Binding-site contacts:
Ligand atom CS2 contacts residue THR132 of chain 1.E at 3.7 Å.
Ligand atom C4' contacts residue ARG23 of chain 1.E at 3.5 Å.
Ligand atom O5' contacts residue LEU25 of chain 1.E at 3.6 Å.
Ligand atom CP3 contacts residue TRP108 of chain 1.E at 3.5 Å (hydrophobic).
Ligand atom N7 contacts residue ALA64 of chain 1.E at 3.3 Å.
Ligand atom C2 contacts residue ASP67 of chain 1.E at 3.3 Å.
Ligand atom CPB contacts residue LEU25 of chain 1.E at 3.6 Å (hydrophobic).
Ligand atom CS3 contacts residue GLY109 of chain 1.E at 3.7 Å.
Ligand atom OS1 contacts residue HIS66 of chain 1.E at 2.8 Å (h-bond).
Ligand atom OS5 contacts residue LEU136 of chain 1.E at 3.3 Å.
Ligand atom C2 contacts residue ILE68 of chain 1.E at 3.7 Å (hydrophobic).
Ligand atom CP4 contacts residue TRP108 of chain 1.E at 3.6 Å (hydrophobic).
Ligand atom CS3 contacts residue HIS66 of chain 1.E at 2.6 Å.
Ligand atom CS3 contacts residue TYR140 of chain 1.E at 3.6 Å (hydrophobic).
Ligand atom N1 contacts residue ILE68 of chain 1.E at 3.1 Å (h-bond).
Ligand atom C5' contacts residue LEU25 of chain 1.E at 3.6 Å (hydrophobic).
Ligand atom N6 contacts residue HIS66 of chain 1.E at 2.9 Å (h-bond).
Ligand atom C2 contacts residue HIS69 of chain 1.E at 3.6 Å.
Ligand atom NP1 contacts residue ALA64 of chain 1.E at 2.8 Å (h-bond).
Ligand atom C6 contacts residue HIS66 of chain 1.E at 3.5 Å.
Ligand atom CP2 contacts residue ALA64 of chain 1.E at 3.5 Å (hydrophobic).
Ligand atom N6 contacts residue ALA64 of chain 1.E at 3.3 Å (h-bond).
Ligand atom CS1 contacts residue THR132 of chain 1.E at 3.4 Å.
Ligand atom CS1 contacts residue HIS66 of chain 1.E at 3.5 Å.
Ligand atom CP2 contacts residue THR132 of chain 1.E at 3.4 Å.
Ligand atom O4' contacts residue LYS24 of chain 1.E at 3.4 Å.
Ligand atom O contacts residue THR132 of chain 1.E at 3.4 Å (h-bond).
Ligand atom CS2 contacts residue HIS66 of chain 1.E at 3.5 Å.
Ligand atom OS4 contacts residue PRO133 of chain 1.E at 3.0 Å (h-bond).
Ligand atom N1 contacts residue ASP67 of chain 1.E at 3.4 Å.
Ligand atom O6 contacts residue LEU25 of chain 1.E at 3.6 Å.
Ligand atom OS1 contacts residue GLY109 of chain 1.E at 3.5 Å.
Ligand atom OS1 contacts residue GLY110 of chain 1.E at 3.0 Å (h-bond).
Ligand atom CS3 contacts residue GLY110 of chain 1.E at 3.0 Å.
Ligand atom N1 contacts residue HIS66 of chain 1.E at 3.4 Å (h-bond).
Ligand atom OS4 contacts residue THR132 of chain 1.E at 3.7 Å.
Ligand atom NS4 contacts residue THR132 of chain 1.E at 3.6 Å.
Ligand atom OS1 contacts residue GLY65 of chain 1.E at 3.6 Å.
Ligand atom OP1 contacts residue TRP108 of chain 1.E at 3.5 Å.
Ligand atom OP1 contacts residue PHE250 of chain 1.E at 3.7 Å.

Sequence of chain 1.E:
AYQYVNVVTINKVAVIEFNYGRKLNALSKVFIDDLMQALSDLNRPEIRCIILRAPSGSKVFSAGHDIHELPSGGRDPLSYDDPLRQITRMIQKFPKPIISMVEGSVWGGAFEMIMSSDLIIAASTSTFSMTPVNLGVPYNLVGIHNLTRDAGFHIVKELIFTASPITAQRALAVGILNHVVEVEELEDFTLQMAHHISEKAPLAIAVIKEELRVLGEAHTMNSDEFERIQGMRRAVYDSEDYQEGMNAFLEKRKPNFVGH

This protein binds this small molecule.
Small molecule (SMILES): CC(C(=O)OCCNC(=O)CCNC(=O)[C@H](O)C(C)(C)COP(=O)(O)OP(=O)(O)OC[C@H]1O[C@@H](n2cnc3c(N)ncnc32)[C@H](O)[C@@H]1OP(=O)(O)O)=[N+]([O-])[O-]